Sequence of chain 1.B:
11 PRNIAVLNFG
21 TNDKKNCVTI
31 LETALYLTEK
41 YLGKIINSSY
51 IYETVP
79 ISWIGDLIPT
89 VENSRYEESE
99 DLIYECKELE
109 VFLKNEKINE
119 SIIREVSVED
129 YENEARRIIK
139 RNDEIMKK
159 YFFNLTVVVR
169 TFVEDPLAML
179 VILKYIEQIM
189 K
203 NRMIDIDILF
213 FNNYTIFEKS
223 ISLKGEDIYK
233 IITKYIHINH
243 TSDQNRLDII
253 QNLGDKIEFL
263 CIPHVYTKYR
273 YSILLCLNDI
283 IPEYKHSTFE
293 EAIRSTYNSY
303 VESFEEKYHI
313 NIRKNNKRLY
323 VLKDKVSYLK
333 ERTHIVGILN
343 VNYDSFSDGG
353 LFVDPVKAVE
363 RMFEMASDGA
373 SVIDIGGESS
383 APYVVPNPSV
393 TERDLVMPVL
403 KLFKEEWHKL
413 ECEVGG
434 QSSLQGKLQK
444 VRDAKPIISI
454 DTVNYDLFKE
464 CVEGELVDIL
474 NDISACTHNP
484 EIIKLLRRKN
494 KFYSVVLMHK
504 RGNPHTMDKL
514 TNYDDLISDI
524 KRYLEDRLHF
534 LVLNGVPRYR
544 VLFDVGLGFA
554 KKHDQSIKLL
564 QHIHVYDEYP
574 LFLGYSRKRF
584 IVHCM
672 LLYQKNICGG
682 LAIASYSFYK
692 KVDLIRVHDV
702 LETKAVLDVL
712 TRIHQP

The small molecule below binds the protein below.
Small molecule (SMILES): Nc1nc2ncc(CO[P](=O)(O)OP(=O)(O)O)nc2c(=O)[nH]1

Binding-site contacts:
Ligand atom O6P contacts residue ALA383 of chain 1.B at 3.6 Å.
Ligand atom C8 contacts residue MET501 of chain 1.B at 3.7 Å (hydrophobic).
Ligand atom O1P contacts residue ASN342 of chain 1.B at 3.0 Å (h-bond).
Ligand atom N4 contacts residue ASP454 of chain 1.B at 2.8 Å (salt-bridge).
Ligand atom C3 contacts residue ASP454 of chain 1.B at 3.4 Å.
Ligand atom C10 contacts residue ARG697 of chain 1.B at 3.5 Å.
Ligand atom P2 contacts residue SER347 of chain 1.B at 3.7 Å.
Ligand atom O4P contacts residue PAB1 of chain 1.N at 3.5 Å (h-bond).
Ligand atom O6P contacts residue SER347 of chain 1.B at 3.4 Å (h-bond).
Ligand atom N1 contacts residue PHE552 of chain 1.B at 3.5 Å.
Ligand atom N6 contacts residue PHE575 of chain 1.B at 3.4 Å.
Ligand atom C11 contacts residue PAB1 of chain 1.N at 3.2 Å.
Ligand atom N1 contacts residue ARG697 of chain 1.B at 3.6 Å (salt-bridge).
Ligand atom N5 contacts residue ASN474 of chain 1.B at 3.2 Å (h-bond).
Ligand atom P1 contacts residue PHE348 of chain 1.B at 3.7 Å.
Ligand atom O5P contacts residue SER347 of chain 1.B at 2.9 Å (h-bond).
Ligand atom P2 contacts residue SER381 of chain 1.B at 3.6 Å.
Ligand atom N4 contacts residue ARG697 of chain 1.B at 3.1 Å.
Ligand atom C2 contacts residue ARG697 of chain 1.B at 3.3 Å.
Ligand atom O3P contacts residue PHE348 of chain 1.B at 3.0 Å.
Ligand atom C6 contacts residue ASP547 of chain 1.B at 3.3 Å.
Ligand atom C3 contacts residue ARG697 of chain 1.B at 3.2 Å.
Ligand atom O8 contacts residue LYS581 of chain 1.B at 2.6 Å (salt-bridge).
Ligand atom O6P contacts residue SER381 of chain 1.B at 2.6 Å (h-bond).
Ligand atom O1P contacts residue ARG697 of chain 1.B at 3.3 Å (salt-bridge).
Ligand atom P1 contacts residue ASN342 of chain 1.B at 3.7 Å.
Ligand atom C8 contacts residue LYS581 of chain 1.B at 3.6 Å.
Ligand atom O4 contacts residue ARG697 of chain 1.B at 3.3 Å (salt-bridge).
Ligand atom N7 contacts residue MET501 of chain 1.B at 3.4 Å (h-bond).
Ligand atom O4P contacts residue SER382 of chain 1.B at 3.0 Å (h-bond).
Ligand atom N5 contacts residue ARG697 of chain 1.B at 3.7 Å.
Ligand atom N7 contacts residue ASP547 of chain 1.B at 2.8 Å (salt-bridge).
Ligand atom O2P contacts residue HIS699 of chain 1.B at 2.8 Å (h-bond).
Ligand atom O5P contacts residue ASN342 of chain 1.B at 2.5 Å (h-bond).
Ligand atom O8 contacts residue GLY577 of chain 1.B at 3.4 Å (h-bond).
Ligand atom O2P contacts residue ASN342 of chain 1.B at 3.3 Å (h-bond).
Ligand atom N6 contacts residue ASN474 of chain 1.B at 3.1 Å (h-bond).
Ligand atom N6 contacts residue ASP547 of chain 1.B at 2.9 Å (salt-bridge).
Ligand atom N1 contacts residue LYS581 of chain 1.B at 3.3 Å (salt-bridge).
Ligand atom O2P contacts residue PHE348 of chain 1.B at 3.3 Å.